Binding-site contacts:
Ligand atom CBA contacts residue VAL58 of chain 1.D at 3.7 Å (hydrophobic).
Ligand atom CAF contacts residue GLU123 of chain 1.D at 3.4 Å.
Ligand atom CAT contacts residue GLU84 of chain 1.D at 3.2 Å.
Ligand atom CBH contacts residue LEU179 of chain 1.D at 3.6 Å (hydrophobic).
Ligand atom N25 contacts residue LYS71 of chain 1.D at 3.6 Å.
Ligand atom CAO contacts residue LEU179 of chain 1.D at 3.8 Å (hydrophobic).
Ligand atom OBE contacts residue ASP190 of chain 1.D at 3.7 Å.
Ligand atom CAS contacts residue ILE50 of chain 1.D at 3.8 Å (hydrophobic).
Ligand atom N25 contacts residue SER119 of chain 1.D at 3.6 Å.
Ligand atom CAL contacts residue HIS124 of chain 1.D at 3.2 Å.
Ligand atom CAW contacts residue ARG133 of chain 1.D at 3.7 Å.
Ligand atom CAB contacts residue GLY51 of chain 1.D at 3.5 Å.
Ligand atom CAV contacts residue GLU123 of chain 1.D at 3.4 Å.
Ligand atom CBD contacts residue LEU179 of chain 1.D at 3.6 Å (hydrophobic).
Ligand atom CAT contacts residue LEU117 of chain 1.D at 3.6 Å (hydrophobic).
Ligand atom CAE contacts residue HIS122 of chain 1.D at 3.2 Å.
Ligand atom CAL contacts residue ASP129 of chain 1.D at 3.6 Å.
Ligand atom CBB contacts residue VAL58 of chain 1.D at 3.6 Å (hydrophobic).
Ligand atom CAE contacts residue GLY125 of chain 1.D at 3.7 Å.
Ligand atom CAT contacts residue LYS71 of chain 1.D at 3.6 Å.
Ligand atom CAX contacts residue LEU99 of chain 1.D at 3.7 Å (hydrophobic).
Ligand atom CAX contacts residue LEU117 of chain 1.D at 3.7 Å (hydrophobic).
Ligand atom C21 contacts residue LEU99 of chain 1.D at 3.7 Å (hydrophobic).
Ligand atom CAX contacts residue GLU84 of chain 1.D at 3.7 Å.
Ligand atom NBI contacts residue LEU179 of chain 1.D at 3.7 Å.
Ligand atom CAD contacts residue ILE50 of chain 1.D at 3.6 Å (hydrophobic).
Ligand atom OBE contacts residue LEU99 of chain 1.D at 3.6 Å.
Ligand atom CAQ contacts residue ILE50 of chain 1.D at 3.7 Å (hydrophobic).
Ligand atom CAW contacts residue HIS124 of chain 1.D at 3.6 Å.
Ligand atom NBI contacts residue ASP120 of chain 1.D at 3.4 Å (salt-bridge).
Ligand atom CBG contacts residue SER119 of chain 1.D at 3.3 Å.
Ligand atom OBK contacts residue HIS122 of chain 1.D at 3.3 Å (h-bond).
Ligand atom CAK contacts residue GLU123 of chain 1.D at 3.5 Å.
Ligand atom C29 contacts residue SER119 of chain 1.D at 3.1 Å.
Ligand atom NBI contacts residue ALA69 of chain 1.D at 3.5 Å.
Ligand atom C29 contacts residue LYS71 of chain 1.D at 3.5 Å.
Ligand atom CAR contacts residue ILE50 of chain 1.D at 3.7 Å (hydrophobic).
Ligand atom CAQ contacts residue GLY125 of chain 1.D at 3.6 Å.
Ligand atom OBK contacts residue TYR121 of chain 1.D at 3.6 Å.
Ligand atom CAV contacts residue HIS124 of chain 1.D at 3.7 Å.

Sequence of chain 1.D:
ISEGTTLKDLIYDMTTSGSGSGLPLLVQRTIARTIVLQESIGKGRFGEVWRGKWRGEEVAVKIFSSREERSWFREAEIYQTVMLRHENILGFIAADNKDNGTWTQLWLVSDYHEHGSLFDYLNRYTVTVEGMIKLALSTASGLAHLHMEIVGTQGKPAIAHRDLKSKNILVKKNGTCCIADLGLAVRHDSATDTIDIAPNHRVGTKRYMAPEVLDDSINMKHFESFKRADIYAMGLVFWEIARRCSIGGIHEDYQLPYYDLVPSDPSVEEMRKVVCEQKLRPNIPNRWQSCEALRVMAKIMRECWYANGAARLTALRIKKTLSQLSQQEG

A protein and the small-molecule ligand that binds it are described below.
Small molecule (SMILES): CCN(C)C(=O)c1ccc2c(c1)NC(=O)/C2=C(\Nc1ccc(CN2CCCCC2)cc1)c1ccccc1